Sequence of chain 1.C:
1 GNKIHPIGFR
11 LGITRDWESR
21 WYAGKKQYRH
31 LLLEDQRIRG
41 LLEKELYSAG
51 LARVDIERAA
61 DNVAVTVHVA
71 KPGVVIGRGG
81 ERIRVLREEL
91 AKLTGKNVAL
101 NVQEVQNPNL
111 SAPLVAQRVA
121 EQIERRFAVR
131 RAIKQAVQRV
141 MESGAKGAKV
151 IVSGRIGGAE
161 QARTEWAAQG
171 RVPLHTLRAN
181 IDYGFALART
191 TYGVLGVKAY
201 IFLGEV

This small molecule binds to this protein.
Small molecule (SMILES): O=c1ccn([C@@H]2O[C@H](CO[P](=O)(O)O[C@H]3[C@@H](O)[C@H](n4ccc(=O)[nH]c4=O)O[C@@H]3CO[P](=O)(O)O[C@H]3[C@@H](O)[C@H](n4ccc(=O)[nH]c4=O)O[C@@H]3CO[P](=O)(O)O[C@H]3[C@@H](O)[C@H](n4ccc(=O)[nH]c4=O)O[C@@H]3CO[P](=O)(O)O[C@H]3[C@@H](O)[C@H](n4ccc(=O)[nH]c4=O)O[C@@H]3CO[P](=O)(O)O[C@H]3[C@@H](O)[C@H](n4ccc(=O)[nH]c4=O)O[C@@H]3CO)[C@@H](O)[C@H]2O)c(=O)[nH]1

Sequence of chain 1.L:
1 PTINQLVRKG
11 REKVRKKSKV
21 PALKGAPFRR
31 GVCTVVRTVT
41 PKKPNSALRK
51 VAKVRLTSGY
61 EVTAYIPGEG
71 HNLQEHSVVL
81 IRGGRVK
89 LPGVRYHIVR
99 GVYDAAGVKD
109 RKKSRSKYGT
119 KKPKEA

Sequence of chain 1.E:
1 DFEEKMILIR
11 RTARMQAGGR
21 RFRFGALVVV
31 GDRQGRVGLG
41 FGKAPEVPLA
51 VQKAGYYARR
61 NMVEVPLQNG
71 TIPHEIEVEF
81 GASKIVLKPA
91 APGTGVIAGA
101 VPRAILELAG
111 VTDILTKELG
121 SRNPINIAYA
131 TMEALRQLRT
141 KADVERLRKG

Binding-site contacts:
Ligand atom O3' contacts residue ARG20 of chain 1.E at 4.2 Å.
Ligand atom O2' contacts residue GLN161 of chain 1.C at 4.1 Å.
Ligand atom O2' contacts residue ARG20 of chain 1.E at 3.1 Å (salt-bridge).
Ligand atom O2' contacts residue PRO44 of chain 1.L at 4.0 Å.
Ligand atom C2' contacts residue ARG20 of chain 1.E at 4.0 Å.
Ligand atom C1' contacts residue GLN161 of chain 1.C at 4.2 Å.
Ligand atom OP2 contacts residue ARG20 of chain 1.E at 3.6 Å (salt-bridge).
Ligand atom O3' contacts residue GLN161 of chain 1.C at 3.9 Å.
Ligand atom C3' contacts residue ARG20 of chain 1.E at 4.1 Å.